Sequence of chain 1.D:
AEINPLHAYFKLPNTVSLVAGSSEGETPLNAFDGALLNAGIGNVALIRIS

Sequence of chain 1.E:
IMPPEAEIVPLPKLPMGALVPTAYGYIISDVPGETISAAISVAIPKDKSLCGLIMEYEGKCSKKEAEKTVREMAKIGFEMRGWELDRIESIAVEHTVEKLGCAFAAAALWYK

Binding-site contacts:
Ligand atom O contacts residue GLY52 of chain 1.E at 4.4 Å.
Ligand atom CA contacts residue SER53 of chain 1.D at 4.2 Å.
Ligand atom C contacts residue LEU53 of chain 1.E at 4.4 Å (hydrophobic).
Ligand atom C contacts residue ILE1 of chain 1.E at 1.3 Å (hydrophobic).
Ligand atom CB contacts residue ALA23 of chain 1.E at 4.4 Å (hydrophobic).
Ligand atom O contacts residue LEU53 of chain 1.E at 3.3 Å.
Ligand atom CA contacts residue AG21 of chain 1.I at 4.0 Å.
Ligand atom CB contacts residue SER53 of chain 1.D at 3.2 Å.
Ligand atom O3 contacts residue ILE54 of chain 1.E at 2.8 Å (h-bond).
Ligand atom O3 contacts residue ILE1 of chain 1.E at 3.4 Å (h-bond).
Ligand atom CA contacts residue ILE54 of chain 1.E at 3.8 Å (hydrophobic).
Ligand atom C contacts residue MET2 of chain 1.E at 4.3 Å (hydrophobic).
Ligand atom C contacts residue ILE54 of chain 1.E at 3.8 Å (hydrophobic).
Ligand atom CB contacts residue AG21 of chain 1.I at 4.1 Å.
Ligand atom C contacts residue AG21 of chain 1.I at 4.0 Å.
Ligand atom O3 contacts residue AG21 of chain 1.I at 2.9 Å (h-bond).
Ligand atom CB contacts residue ILE1 of chain 1.E at 2.9 Å (hydrophobic).
Ligand atom O contacts residue MET2 of chain 1.E at 4.4 Å.
Ligand atom O contacts residue ILE54 of chain 1.E at 2.8 Å (h-bond).
Ligand atom CB contacts residue ILE52 of chain 1.D at 3.6 Å (hydrophobic).
Ligand atom CA contacts residue ILE1 of chain 1.E at 2.3 Å (hydrophobic).
Ligand atom O contacts residue ILE1 of chain 1.E at 2.2 Å (h-bond).
Ligand atom O3 contacts residue ALA23 of chain 1.E at 4.5 Å.

The protein below binds the small molecule below.
Small molecule (SMILES): CC(=O)C(=O)O